Binding-site contacts:
Ligand atom O3 contacts residue TYR70 of chain 2.A at 3.5 Å.
Ligand atom C1 contacts residue LEU153 of chain 2.A at 4.0 Å (hydrophobic).
Ligand atom C8 contacts residue TYR32 of chain 2.A at 4.3 Å (hydrophobic).
Ligand atom C5 contacts residue TYR70 of chain 2.A at 4.1 Å (hydrophobic).
Ligand atom C6 contacts residue PRO33 of chain 2.A at 3.9 Å (hydrophobic).
Ligand atom C4 contacts residue CYS31 of chain 2.A at 3.9 Å (hydrophobic).
Ligand atom O2 contacts residue ASN82 of chain 2.A at 4.0 Å.
Ligand atom O2 contacts residue TYR32 of chain 2.A at 3.8 Å.
Ligand atom O2 contacts residue CYS31 of chain 2.A at 3.9 Å.
Ligand atom C8 contacts residue CYS31 of chain 2.A at 3.5 Å (hydrophobic).
Ligand atom C3 contacts residue TYR30 of chain 2.A at 4.0 Å (hydrophobic).
Ligand atom C8 contacts residue PRO33 of chain 2.A at 3.9 Å (hydrophobic).
Ligand atom C1 contacts residue TYR30 of chain 2.A at 4.1 Å (hydrophobic).
Ligand atom O2 contacts residue PRO33 of chain 2.A at 3.4 Å.
Ligand atom C1 contacts residue PHE120 of chain 2.A at 3.6 Å (hydrophobic).
Ligand atom C8 contacts residue ARG51 of chain 2.A at 3.5 Å.
Ligand atom C2 contacts residue SER118 of chain 2.A at 3.7 Å.
Ligand atom C4 contacts residue TYR70 of chain 2.A at 4.0 Å (hydrophobic).
Ligand atom C8 contacts residue ASN82 of chain 2.A at 4.0 Å.
Ligand atom O3 contacts residue ASN82 of chain 2.A at 3.0 Å (h-bond).
Ligand atom C3 contacts residue PRO33 of chain 2.A at 3.9 Å (hydrophobic).
Ligand atom O3 contacts residue ARG51 of chain 2.A at 2.9 Å (salt-bridge).
Ligand atom C2 contacts residue PRO33 of chain 2.A at 4.3 Å (hydrophobic).
Ligand atom C8 contacts residue TYR70 of chain 2.A at 4.0 Å (hydrophobic).
Ligand atom O2 contacts residue ARG51 of chain 2.A at 2.9 Å (salt-bridge).
Ligand atom C1 contacts residue SER118 of chain 2.A at 3.5 Å.
Ligand atom C7 contacts residue TYR70 of chain 2.A at 3.9 Å (hydrophobic).
Ligand atom C3 contacts residue CYS31 of chain 2.A at 3.5 Å (hydrophobic).
Ligand atom C5 contacts residue PRO33 of chain 2.A at 3.6 Å (hydrophobic).
Ligand atom N contacts residue TYR70 of chain 2.A at 3.3 Å.
Ligand atom C4 contacts residue PRO33 of chain 2.A at 3.5 Å (hydrophobic).
Ligand atom O3 contacts residue CYS31 of chain 2.A at 3.5 Å (h-bond).
Ligand atom C6 contacts residue LEU153 of chain 2.A at 4.2 Å (hydrophobic).
Ligand atom C2 contacts residue TYR30 of chain 2.A at 3.3 Å (hydrophobic).
Ligand atom C6 contacts residue PHE120 of chain 2.A at 4.0 Å (hydrophobic).
Ligand atom O1 contacts residue PRO33 of chain 2.A at 3.5 Å.
Ligand atom C7 contacts residue PRO33 of chain 2.A at 3.8 Å (hydrophobic).
Ligand atom N contacts residue ARG51 of chain 2.A at 4.3 Å.
Ligand atom O3 contacts residue GLY81 of chain 2.A at 3.2 Å.
Ligand atom C8 contacts residue GLY81 of chain 2.A at 4.2 Å.

The protein below binds the small molecule below.
Small molecule (SMILES): NC(=O)c1ccccc1C(=O)O

Sequence of chain 2.A:
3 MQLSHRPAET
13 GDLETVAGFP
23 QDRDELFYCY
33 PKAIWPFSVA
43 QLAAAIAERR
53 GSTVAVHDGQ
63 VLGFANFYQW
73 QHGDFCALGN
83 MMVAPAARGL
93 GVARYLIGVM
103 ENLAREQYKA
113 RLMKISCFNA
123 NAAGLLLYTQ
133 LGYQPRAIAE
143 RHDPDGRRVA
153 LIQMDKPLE